Binding-site contacts:
Ligand atom C3 contacts residue ASN241 of chain 2.A at 3.6 Å.
Ligand atom O5 contacts residue ASN241 of chain 2.A at 2.2 Å (h-bond).
Ligand atom O3 contacts residue LYS238 of chain 2.A at 4.1 Å.
Ligand atom C3 contacts residue GLY237 of chain 2.A at 3.6 Å.
Ligand atom O7 contacts residue GLY237 of chain 2.A at 4.1 Å.
Ligand atom C2 contacts residue GLY237 of chain 2.A at 4.1 Å.
Ligand atom C2 contacts residue ASN241 of chain 2.A at 2.2 Å.
Ligand atom C4 contacts residue ASN241 of chain 2.A at 3.9 Å.
Ligand atom O6 contacts residue ASN241 of chain 2.A at 4.2 Å.
Ligand atom C1 contacts residue ASN241 of chain 2.A at 1.4 Å.
Ligand atom O3 contacts residue GLY237 of chain 2.A at 2.6 Å (h-bond).
Ligand atom C6 contacts residue ASN241 of chain 2.A at 4.3 Å.
Ligand atom C4 contacts residue LYS238 of chain 2.A at 4.5 Å.
Ligand atom O7 contacts residue ASN241 of chain 2.A at 3.6 Å.
Ligand atom C5 contacts residue ASN241 of chain 2.A at 3.5 Å.
Ligand atom O4 contacts residue GLY237 of chain 2.A at 4.1 Å.
Ligand atom C6 contacts residue LEU246 of chain 2.A at 4.4 Å (hydrophobic).
Ligand atom C7 contacts residue ASN241 of chain 2.A at 3.5 Å.
Ligand atom C4 contacts residue ARG239 of chain 2.A at 4.5 Å.
Ligand atom O5 contacts residue ARG239 of chain 2.A at 4.3 Å.
Ligand atom N2 contacts residue ASN241 of chain 2.A at 2.9 Å (h-bond).
Ligand atom C4 contacts residue GLY237 of chain 2.A at 3.8 Å.
Ligand atom O4 contacts residue LYS238 of chain 2.A at 3.6 Å.

The small molecule below binds the protein below.
Small molecule (SMILES): CC(=O)N[C@@H]1[C@@H](O)[C@H](O)[C@@H](CO)O[C@H]1O

Sequence of chain 2.A:
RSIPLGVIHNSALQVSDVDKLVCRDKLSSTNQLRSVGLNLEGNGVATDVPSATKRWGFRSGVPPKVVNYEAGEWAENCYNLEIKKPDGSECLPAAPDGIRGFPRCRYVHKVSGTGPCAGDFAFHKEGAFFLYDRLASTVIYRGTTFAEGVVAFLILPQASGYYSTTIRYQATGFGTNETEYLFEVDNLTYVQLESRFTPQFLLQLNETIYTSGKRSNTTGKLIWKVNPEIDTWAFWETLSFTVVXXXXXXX